Binding-site contacts:
Ligand atom C22 contacts residue N2U1 of chain 1.J at 0.1 Å.
Ligand atom C08 contacts residue N2U1 of chain 1.J at 0.1 Å.
Ligand atom C17 contacts residue N2U1 of chain 1.J at 0.2 Å.
Ligand atom C28 contacts residue N2U1 of chain 1.J at 0.3 Å.
Ligand atom C09 contacts residue N2U1 of chain 1.J at 0.1 Å.
Ligand atom C12 contacts residue N2U1 of chain 1.J at 0.2 Å.
Ligand atom C05 contacts residue N2U1 of chain 1.J at 0.4 Å.
Ligand atom C11 contacts residue N2U1 of chain 1.J at 0.2 Å.
Ligand atom O15 contacts residue N2U1 of chain 1.J at 0.3 Å (h-bond).
Ligand atom C41 contacts residue N2U1 of chain 1.J at 3.0 Å.
Ligand atom C25 contacts residue N2U1 of chain 1.J at 0.2 Å.
Ligand atom O13 contacts residue N2U1 of chain 1.J at 0.3 Å (h-bond).
Ligand atom O26 contacts residue N2U1 of chain 1.J at 0.6 Å (h-bond).
Ligand atom O20 contacts residue N2U1 of chain 1.J at 0.1 Å (h-bond).
Ligand atom C27 contacts residue N2U1 of chain 1.J at 0.3 Å.
Ligand atom C30 contacts residue N2U1 of chain 1.J at 0.3 Å.
Ligand atom O34 contacts residue N2U1 of chain 1.J at 2.6 Å (h-bond).
Ligand atom C21 contacts residue N2U1 of chain 1.J at 0.1 Å.
Ligand atom C01 contacts residue N2U1 of chain 1.J at 0.3 Å.
Ligand atom N32 contacts residue N2U1 of chain 1.J at 0.3 Å (h-bond).
Ligand atom C18 contacts residue N2U1 of chain 1.J at 0.2 Å.
Ligand atom C29 contacts residue N2U1 of chain 1.J at 0.6 Å.
Ligand atom O23 contacts residue N2U1 of chain 1.J at 0.2 Å (h-bond).
Ligand atom C14 contacts residue N2U1 of chain 1.J at 0.2 Å.
Ligand atom C06 contacts residue N2U1 of chain 1.J at 0.4 Å.
Ligand atom C40 contacts residue GLY269 of chain 1.A at 2.9 Å.
Ligand atom C10 contacts residue N2U1 of chain 1.J at 0.1 Å.
Ligand atom C24 contacts residue N2U1 of chain 1.J at 0.2 Å.
Ligand atom S33 contacts residue N2U1 of chain 1.J at 1.9 Å (h-bond).
Ligand atom C04 contacts residue N2U1 of chain 1.J at 0.3 Å.
Ligand atom C19 contacts residue N2U1 of chain 1.J at 0.1 Å.
Ligand atom C07 contacts residue N2U1 of chain 1.J at 0.3 Å.
Ligand atom O23 contacts residue HIS350 of chain 1.A at 3.0 Å (h-bond).
Ligand atom N02 contacts residue N2U1 of chain 1.J at 0.2 Å (h-bond).
Ligand atom O42 contacts residue HIS350 of chain 1.A at 3.1 Å.
Ligand atom O42 contacts residue N2U1 of chain 1.J at 2.8 Å (h-bond).
Ligand atom C03 contacts residue N2U1 of chain 1.J at 0.2 Å.
Ligand atom C16 contacts residue N2U1 of chain 1.J at 0.3 Å.
Ligand atom O31 contacts residue N2U1 of chain 1.J at 0.3 Å (h-bond).
Ligand atom C39 contacts residue SER271 of chain 1.A at 3.0 Å.

This small molecule binds to this protein.
Small molecule (SMILES): CCOC(=O)C1=CC[C@](C(=O)OC)(c2cc3ccccc3n2C)N(S(=O)(=O)c2ccc(C)cc2)[C@@H]1C(=O)OC(C)(C)C

Sequence of chain 1.A:
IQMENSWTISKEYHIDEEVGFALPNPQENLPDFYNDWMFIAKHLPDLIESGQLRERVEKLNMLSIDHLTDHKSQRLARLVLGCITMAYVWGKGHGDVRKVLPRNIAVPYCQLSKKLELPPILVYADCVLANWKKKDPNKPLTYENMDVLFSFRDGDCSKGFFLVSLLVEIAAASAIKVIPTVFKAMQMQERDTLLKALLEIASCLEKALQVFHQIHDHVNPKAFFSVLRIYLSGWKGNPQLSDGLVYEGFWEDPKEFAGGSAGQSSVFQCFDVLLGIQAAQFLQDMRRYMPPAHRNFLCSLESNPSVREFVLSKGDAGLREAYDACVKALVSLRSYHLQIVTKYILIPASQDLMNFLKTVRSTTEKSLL